A small-molecule ligand and the protein it binds are described below.
Small molecule (SMILES): CC(=O)N[C@@H]1[C@@H](O)[C@H](O)[C@@H](CO)O[C@H]1O

Binding-site contacts:
Ligand atom O5 contacts residue ASN603 of chain 1.A at 2.4 Å (h-bond).
Ligand atom N2 contacts residue ASN603 of chain 1.A at 2.9 Å (h-bond).
Ligand atom C2 contacts residue ASN603 of chain 1.A at 2.5 Å.
Ligand atom O7 contacts residue THR604 of chain 1.A at 4.3 Å.
Ligand atom C1 contacts residue ASN603 of chain 1.A at 1.4 Å.
Ligand atom C4 contacts residue ASN603 of chain 1.A at 4.2 Å.
Ligand atom C8 contacts residue ASN603 of chain 1.A at 4.5 Å.
Ligand atom C7 contacts residue ASN603 of chain 1.A at 3.3 Å.
Ligand atom O7 contacts residue ASN603 of chain 1.A at 2.7 Å (h-bond).
Ligand atom C5 contacts residue ASN603 of chain 1.A at 3.7 Å.
Ligand atom C3 contacts residue ASN603 of chain 1.A at 3.8 Å.

Sequence of chain 1.A:
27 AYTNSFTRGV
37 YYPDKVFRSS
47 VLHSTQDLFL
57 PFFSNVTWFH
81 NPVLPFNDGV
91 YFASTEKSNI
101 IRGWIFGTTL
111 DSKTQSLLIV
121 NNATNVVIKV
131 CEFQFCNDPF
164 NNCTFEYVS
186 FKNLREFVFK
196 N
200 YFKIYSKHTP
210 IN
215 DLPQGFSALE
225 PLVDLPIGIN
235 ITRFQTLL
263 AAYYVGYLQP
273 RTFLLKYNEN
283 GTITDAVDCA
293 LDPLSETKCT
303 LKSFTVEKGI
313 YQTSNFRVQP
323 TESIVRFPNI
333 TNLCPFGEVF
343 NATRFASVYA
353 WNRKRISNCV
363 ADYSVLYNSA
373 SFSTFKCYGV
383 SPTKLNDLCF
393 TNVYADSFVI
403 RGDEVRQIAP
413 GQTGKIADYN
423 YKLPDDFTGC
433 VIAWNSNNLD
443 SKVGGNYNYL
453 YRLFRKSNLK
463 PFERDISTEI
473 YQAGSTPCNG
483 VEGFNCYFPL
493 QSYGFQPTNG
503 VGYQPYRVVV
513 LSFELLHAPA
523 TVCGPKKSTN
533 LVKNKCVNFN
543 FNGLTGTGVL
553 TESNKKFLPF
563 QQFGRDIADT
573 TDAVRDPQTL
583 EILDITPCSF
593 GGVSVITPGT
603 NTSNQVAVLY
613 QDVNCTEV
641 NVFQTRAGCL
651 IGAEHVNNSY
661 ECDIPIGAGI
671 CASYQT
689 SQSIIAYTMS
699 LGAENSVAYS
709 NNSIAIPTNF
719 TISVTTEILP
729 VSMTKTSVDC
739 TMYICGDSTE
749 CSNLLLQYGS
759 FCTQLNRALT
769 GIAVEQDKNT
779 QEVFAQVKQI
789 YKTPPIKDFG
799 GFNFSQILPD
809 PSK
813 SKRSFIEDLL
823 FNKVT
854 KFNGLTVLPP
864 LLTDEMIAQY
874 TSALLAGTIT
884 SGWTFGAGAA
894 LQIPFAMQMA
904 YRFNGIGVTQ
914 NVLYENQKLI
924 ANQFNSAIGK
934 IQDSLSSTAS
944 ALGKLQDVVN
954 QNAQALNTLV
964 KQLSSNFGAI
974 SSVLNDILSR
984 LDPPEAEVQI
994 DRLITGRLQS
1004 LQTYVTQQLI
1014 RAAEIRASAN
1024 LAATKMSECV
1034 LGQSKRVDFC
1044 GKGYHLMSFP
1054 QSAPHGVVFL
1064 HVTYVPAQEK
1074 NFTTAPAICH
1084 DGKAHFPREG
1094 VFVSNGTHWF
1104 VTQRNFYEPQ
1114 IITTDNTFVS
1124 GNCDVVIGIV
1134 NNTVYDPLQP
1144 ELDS